Sequence of chain 2.B:
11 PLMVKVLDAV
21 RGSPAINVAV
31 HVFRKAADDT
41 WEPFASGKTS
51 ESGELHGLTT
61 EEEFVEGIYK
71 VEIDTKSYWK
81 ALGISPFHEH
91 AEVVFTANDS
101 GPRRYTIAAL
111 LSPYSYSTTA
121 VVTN

A small-molecule ligand and the protein it binds are described below.
Small molecule (SMILES): Oc1c(Br)cc(Oc2ccccc2)cc1Br

Binding-site contacts:
Ligand atom CAO contacts residue LJ41 of chain 2.D at 0.6 Å.
Ligand atom CAF contacts residue SER117 of chain 2.B at 3.9 Å.
Ligand atom CAD contacts residue LJ41 of chain 2.D at 2.4 Å.
Ligand atom CAP contacts residue LYS15 of chain 1.B at 3.8 Å.
Ligand atom CAE contacts residue SER117 of chain 2.B at 3.2 Å.
Ligand atom OAK contacts residue LEU17 of chain 2.B at 3.9 Å.
Ligand atom CAI contacts residue ALA108 of chain 1.B at 3.6 Å (hydrophobic).
Ligand atom CAF contacts residue LEU110 of chain 2.B at 3.5 Å (hydrophobic).
Ligand atom BRAB contacts residue LJ41 of chain 2.D at 1.0 Å.
Ligand atom BRAC contacts residue LEU17 of chain 1.B at 3.8 Å.
Ligand atom OAA contacts residue LYS15 of chain 2.B at 2.5 Å (salt-bridge).
Ligand atom CAH contacts residue LJ41 of chain 2.D at 2.0 Å.
Ligand atom CAD contacts residue SER117 of chain 2.B at 3.0 Å.
Ligand atom CAP contacts residue LJ41 of chain 2.D at 0.6 Å.
Ligand atom OAK contacts residue LJ41 of chain 2.D at 1.5 Å.
Ligand atom BRAC contacts residue LJ41 of chain 2.D at 1.0 Å.
Ligand atom CAF contacts residue ALA109 of chain 2.B at 3.7 Å (hydrophobic).
Ligand atom CAH contacts residue ALA108 of chain 2.B at 3.7 Å (hydrophobic).
Ligand atom CAO contacts residue LEU17 of chain 2.B at 3.6 Å (hydrophobic).
Ligand atom BRAC contacts residue ALA108 of chain 2.B at 3.9 Å.
Ligand atom CAL contacts residue LJ41 of chain 2.D at 0.8 Å.
Ligand atom CAD contacts residue LEU110 of chain 2.B at 3.7 Å (hydrophobic).
Ligand atom CAL contacts residue LYS15 of chain 2.B at 3.9 Å.
Ligand atom OAA contacts residue LYS15 of chain 1.B at 3.0 Å (salt-bridge).
Ligand atom CAM contacts residue LJ41 of chain 2.D at 0.8 Å.
Ligand atom CAG contacts residue LJ41 of chain 2.D at 0.1 Å.
Ligand atom OAA contacts residue LJ41 of chain 2.D at 0.5 Å (h-bond).
Ligand atom CAI contacts residue LEU17 of chain 2.B at 3.1 Å (hydrophobic).
Ligand atom CAI contacts residue LJ41 of chain 2.D at 1.1 Å.
Ligand atom CAJ contacts residue LJ41 of chain 2.D at 0.6 Å.
Ligand atom CAF contacts residue ALA108 of chain 2.B at 3.6 Å (hydrophobic).
Ligand atom CAF contacts residue LJ41 of chain 2.D at 2.7 Å.
Ligand atom CAE contacts residue LEU110 of chain 1.B at 3.6 Å (hydrophobic).
Ligand atom CAL contacts residue LEU17 of chain 2.B at 3.6 Å (hydrophobic).
Ligand atom CAJ contacts residue LEU17 of chain 1.B at 3.7 Å (hydrophobic).
Ligand atom CAE contacts residue LJ41 of chain 2.D at 1.4 Å.
Ligand atom CAN contacts residue LJ41 of chain 2.D at 1.2 Å.
Ligand atom CAP contacts residue LYS15 of chain 2.B at 3.5 Å.
Ligand atom BRAB contacts residue LYS15 of chain 2.B at 3.4 Å.
Ligand atom BRAC contacts residue LYS15 of chain 1.B at 4.0 Å.

Sequence of chain 1.B:
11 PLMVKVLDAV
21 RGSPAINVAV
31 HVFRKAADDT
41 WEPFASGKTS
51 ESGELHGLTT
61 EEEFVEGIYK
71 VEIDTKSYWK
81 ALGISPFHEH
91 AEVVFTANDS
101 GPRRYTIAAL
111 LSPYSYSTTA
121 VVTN